This small molecule binds to this protein.
Small molecule (SMILES): C1CNCCNCCNCCN1

Sequence of chain 1.A:
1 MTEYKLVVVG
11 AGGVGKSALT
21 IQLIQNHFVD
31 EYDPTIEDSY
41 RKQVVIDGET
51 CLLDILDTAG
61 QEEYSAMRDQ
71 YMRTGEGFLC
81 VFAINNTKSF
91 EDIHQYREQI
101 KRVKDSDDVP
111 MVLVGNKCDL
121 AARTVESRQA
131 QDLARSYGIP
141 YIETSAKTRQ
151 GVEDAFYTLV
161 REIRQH

Binding-site contacts:
Ligand atom N4 contacts residue HIS166 of chain 1.A at 3.4 Å (h-bond).
Ligand atom C1 contacts residue ZN1 of chain 1.I at 2.6 Å.
Ligand atom C7 contacts residue HIS166 of chain 1.A at 4.0 Å.
Ligand atom C1 contacts residue HIS166 of chain 1.A at 4.0 Å.
Ligand atom N3 contacts residue HIS166 of chain 1.A at 3.0 Å (h-bond).
Ligand atom C5 contacts residue ZN1 of chain 1.I at 2.8 Å.
Ligand atom C2 contacts residue ZN1 of chain 1.I at 2.2 Å.
Ligand atom N2 contacts residue ZN1 of chain 1.I at 2.1 Å.
Ligand atom C5 contacts residue ASP108 of chain 1.A at 4.1 Å.
Ligand atom N2 contacts residue HIS166 of chain 1.A at 3.1 Å (h-bond).
Ligand atom N1 contacts residue HIS166 of chain 1.A at 3.4 Å (h-bond).
Ligand atom C3 contacts residue ASP108 of chain 1.A at 4.1 Å.
Ligand atom N3 contacts residue SER106 of chain 1.A at 3.9 Å.
Ligand atom N3 contacts residue ASP108 of chain 1.A at 3.7 Å.
Ligand atom C4 contacts residue HIS166 of chain 1.A at 3.8 Å.
Ligand atom C4 contacts residue SER106 of chain 1.A at 3.4 Å.
Ligand atom C5 contacts residue HIS166 of chain 1.A at 3.8 Å.
Ligand atom C3 contacts residue HIS166 of chain 1.A at 3.9 Å.
Ligand atom C5 contacts residue SER106 of chain 1.A at 3.6 Å.
Ligand atom C8 contacts residue ZN1 of chain 1.I at 2.2 Å.
Ligand atom N4 contacts residue ZN1 of chain 1.I at 2.6 Å.
Ligand atom N1 contacts residue ZN1 of chain 1.I at 2.1 Å.
Ligand atom N3 contacts residue ZN1 of chain 1.I at 1.8 Å.
Ligand atom C3 contacts residue LYS104 of chain 1.A at 4.4 Å.
Ligand atom C6 contacts residue ZN1 of chain 1.I at 3.0 Å.
Ligand atom C4 contacts residue ZN1 of chain 1.I at 2.7 Å.
Ligand atom C2 contacts residue HIS166 of chain 1.A at 3.9 Å.
Ligand atom C6 contacts residue HIS166 of chain 1.A at 4.2 Å.
Ligand atom C4 contacts residue ASP108 of chain 1.A at 3.4 Å.
Ligand atom C7 contacts residue ZN1 of chain 1.I at 2.9 Å.
Ligand atom C8 contacts residue HIS166 of chain 1.A at 3.9 Å.
Ligand atom C3 contacts residue ZN1 of chain 1.I at 2.9 Å.